The small molecule below binds the protein below.
Small molecule (SMILES): CC(=O)N[C@H]1[C@H](O[C@H]2[C@H](O)[C@@H](NC(C)=O)CO[C@@H]2CO)O[C@H](CO)[C@@H](O[C@@H]2O[C@H](CO)[C@@H](O)[C@H](O)[C@@H]2O)[C@@H]1O

Binding-site contacts:
Ligand atom O5 contacts residue ASN267 of chain 1.E at 2.4 Å (h-bond).
Ligand atom O7 contacts residue ASN267 of chain 1.E at 4.2 Å.
Ligand atom N2 contacts residue SER450 of chain 1.E at 3.0 Å (h-bond).
Ligand atom O6 contacts residue GLY383 of chain 1.E at 3.5 Å.
Ligand atom O6 contacts residue CYS382 of chain 1.E at 3.9 Å.
Ligand atom C3 contacts residue SER450 of chain 1.E at 4.0 Å.
Ligand atom O4 contacts residue VAL449 of chain 1.E at 4.3 Å.
Ligand atom C5 contacts residue ASN267 of chain 1.E at 3.8 Å.
Ligand atom C2 contacts residue SER450 of chain 1.E at 3.8 Å.
Ligand atom C8 contacts residue LEU266 of chain 1.E at 3.9 Å (hydrophobic).
Ligand atom C6 contacts residue GLY383 of chain 1.E at 4.2 Å.
Ligand atom N2 contacts residue ASN267 of chain 1.E at 3.0 Å (h-bond).
Ligand atom C1 contacts residue ASN267 of chain 1.E at 1.5 Å.
Ligand atom O7 contacts residue PRO217 of chain 1.E at 3.4 Å.
Ligand atom C6 contacts residue NAG1 of chain 1.R at 3.9 Å.
Ligand atom C5 contacts residue VAL449 of chain 1.E at 3.7 Å (hydrophobic).
Ligand atom C1 contacts residue VAL449 of chain 1.E at 4.2 Å (hydrophobic).
Ligand atom C1 contacts residue SER450 of chain 1.E at 3.9 Å.
Ligand atom C7 contacts residue ASN267 of chain 1.E at 3.8 Å.
Ligand atom O3 contacts residue CYS448 of chain 1.E at 3.5 Å (h-bond).
Ligand atom C8 contacts residue SER450 of chain 1.E at 3.9 Å.
Ligand atom C7 contacts residue SER450 of chain 1.E at 3.9 Å.
Ligand atom C8 contacts residue ASN381 of chain 1.E at 3.6 Å.
Ligand atom C5 contacts residue NAG1 of chain 1.R at 3.8 Å.
Ligand atom O5 contacts residue CYS382 of chain 1.E at 4.5 Å.
Ligand atom C7 contacts residue ASN381 of chain 1.E at 4.1 Å.
Ligand atom O5 contacts residue NAG1 of chain 1.R at 3.2 Å.
Ligand atom C8 contacts residue VAL259 of chain 1.E at 4.5 Å (hydrophobic).
Ligand atom O3 contacts residue CYS382 of chain 1.E at 3.4 Å (h-bond).
Ligand atom C8 contacts residue PHE380 of chain 1.E at 3.6 Å (hydrophobic).
Ligand atom C4 contacts residue VAL449 of chain 1.E at 4.3 Å (hydrophobic).
Ligand atom O5 contacts residue VAL449 of chain 1.E at 4.3 Å.
Ligand atom C4 contacts residue ASN267 of chain 1.E at 4.3 Å.
Ligand atom O7 contacts residue ASN381 of chain 1.E at 3.9 Å.
Ligand atom C1 contacts residue NAG1 of chain 1.R at 3.8 Å.
Ligand atom C2 contacts residue ASN267 of chain 1.E at 2.5 Å.
Ligand atom C3 contacts residue ASN267 of chain 1.E at 3.9 Å.
Ligand atom C3 contacts residue CYS382 of chain 1.E at 4.4 Å (hydrophobic).
Ligand atom C3 contacts residue VAL449 of chain 1.E at 4.1 Å (hydrophobic).
Ligand atom C3 contacts residue CYS448 of chain 1.E at 3.9 Å (hydrophobic).

Sequence of chain 1.E:
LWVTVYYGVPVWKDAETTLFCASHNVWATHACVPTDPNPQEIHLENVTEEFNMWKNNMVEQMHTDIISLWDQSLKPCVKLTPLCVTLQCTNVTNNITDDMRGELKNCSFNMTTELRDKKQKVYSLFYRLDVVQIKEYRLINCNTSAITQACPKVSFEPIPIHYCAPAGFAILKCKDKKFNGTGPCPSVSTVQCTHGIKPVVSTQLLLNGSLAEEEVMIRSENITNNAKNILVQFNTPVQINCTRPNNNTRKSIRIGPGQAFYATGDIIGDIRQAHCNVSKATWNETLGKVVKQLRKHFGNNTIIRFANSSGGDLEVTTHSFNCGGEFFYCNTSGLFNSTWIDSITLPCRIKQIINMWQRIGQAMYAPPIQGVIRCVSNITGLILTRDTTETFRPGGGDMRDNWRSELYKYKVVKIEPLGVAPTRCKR